This small molecule binds to this protein.
Small molecule (SMILES): COCCOCCOCCOc1ccc(C(C)(C)CC(C)(C)C)cc1

Sequence of chain 1.I:
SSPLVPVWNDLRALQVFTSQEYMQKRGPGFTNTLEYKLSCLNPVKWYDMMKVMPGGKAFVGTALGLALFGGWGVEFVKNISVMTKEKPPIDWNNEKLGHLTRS

Binding-site contacts:
Ligand atom O15 contacts residue THR94 of chain 1.I at 4.4 Å.
Ligand atom C7 contacts residue THR94 of chain 1.I at 4.3 Å.
Ligand atom C20 contacts residue ILE90 of chain 1.I at 4.5 Å (hydrophobic).
Ligand atom C3 contacts residue VAL102 of chain 1.BC at 3.3 Å (hydrophobic).
Ligand atom C12 contacts residue ASN62 of chain 1.P at 3.9 Å.
Ligand atom C1 contacts residue VAL102 of chain 1.BC at 4.3 Å (hydrophobic).
Ligand atom C12 contacts residue THR94 of chain 1.I at 3.9 Å.
Ligand atom C9 contacts residue THR94 of chain 1.I at 4.3 Å.
Ligand atom C11 contacts residue ASN62 of chain 1.P at 3.7 Å.
Ligand atom C11 contacts residue THR94 of chain 1.I at 4.5 Å.
Ligand atom C13 contacts residue THR94 of chain 1.I at 3.5 Å.
Ligand atom C17 contacts residue ASN62 of chain 1.P at 4.4 Å.
Ligand atom C25 contacts residue CDL1 of chain 1.OD at 4.0 Å.
Ligand atom O15 contacts residue ASN62 of chain 1.P at 3.4 Å (h-bond).
Ligand atom C10 contacts residue ASN62 of chain 1.P at 4.2 Å.
Ligand atom C23 contacts residue CDL1 of chain 1.OD at 4.2 Å.
Ligand atom C4 contacts residue VAL102 of chain 1.BC at 3.7 Å (hydrophobic).
Ligand atom C14 contacts residue THR94 of chain 1.I at 3.7 Å.
Ligand atom O24 contacts residue CDL1 of chain 1.OD at 4.0 Å.

Sequence of chain 1.BC:
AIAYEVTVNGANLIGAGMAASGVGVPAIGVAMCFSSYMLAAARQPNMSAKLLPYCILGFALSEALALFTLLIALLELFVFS

Sequence of chain 1.P:
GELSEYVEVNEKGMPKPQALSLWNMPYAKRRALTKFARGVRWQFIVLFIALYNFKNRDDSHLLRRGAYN